Sequence of chain 1.A:
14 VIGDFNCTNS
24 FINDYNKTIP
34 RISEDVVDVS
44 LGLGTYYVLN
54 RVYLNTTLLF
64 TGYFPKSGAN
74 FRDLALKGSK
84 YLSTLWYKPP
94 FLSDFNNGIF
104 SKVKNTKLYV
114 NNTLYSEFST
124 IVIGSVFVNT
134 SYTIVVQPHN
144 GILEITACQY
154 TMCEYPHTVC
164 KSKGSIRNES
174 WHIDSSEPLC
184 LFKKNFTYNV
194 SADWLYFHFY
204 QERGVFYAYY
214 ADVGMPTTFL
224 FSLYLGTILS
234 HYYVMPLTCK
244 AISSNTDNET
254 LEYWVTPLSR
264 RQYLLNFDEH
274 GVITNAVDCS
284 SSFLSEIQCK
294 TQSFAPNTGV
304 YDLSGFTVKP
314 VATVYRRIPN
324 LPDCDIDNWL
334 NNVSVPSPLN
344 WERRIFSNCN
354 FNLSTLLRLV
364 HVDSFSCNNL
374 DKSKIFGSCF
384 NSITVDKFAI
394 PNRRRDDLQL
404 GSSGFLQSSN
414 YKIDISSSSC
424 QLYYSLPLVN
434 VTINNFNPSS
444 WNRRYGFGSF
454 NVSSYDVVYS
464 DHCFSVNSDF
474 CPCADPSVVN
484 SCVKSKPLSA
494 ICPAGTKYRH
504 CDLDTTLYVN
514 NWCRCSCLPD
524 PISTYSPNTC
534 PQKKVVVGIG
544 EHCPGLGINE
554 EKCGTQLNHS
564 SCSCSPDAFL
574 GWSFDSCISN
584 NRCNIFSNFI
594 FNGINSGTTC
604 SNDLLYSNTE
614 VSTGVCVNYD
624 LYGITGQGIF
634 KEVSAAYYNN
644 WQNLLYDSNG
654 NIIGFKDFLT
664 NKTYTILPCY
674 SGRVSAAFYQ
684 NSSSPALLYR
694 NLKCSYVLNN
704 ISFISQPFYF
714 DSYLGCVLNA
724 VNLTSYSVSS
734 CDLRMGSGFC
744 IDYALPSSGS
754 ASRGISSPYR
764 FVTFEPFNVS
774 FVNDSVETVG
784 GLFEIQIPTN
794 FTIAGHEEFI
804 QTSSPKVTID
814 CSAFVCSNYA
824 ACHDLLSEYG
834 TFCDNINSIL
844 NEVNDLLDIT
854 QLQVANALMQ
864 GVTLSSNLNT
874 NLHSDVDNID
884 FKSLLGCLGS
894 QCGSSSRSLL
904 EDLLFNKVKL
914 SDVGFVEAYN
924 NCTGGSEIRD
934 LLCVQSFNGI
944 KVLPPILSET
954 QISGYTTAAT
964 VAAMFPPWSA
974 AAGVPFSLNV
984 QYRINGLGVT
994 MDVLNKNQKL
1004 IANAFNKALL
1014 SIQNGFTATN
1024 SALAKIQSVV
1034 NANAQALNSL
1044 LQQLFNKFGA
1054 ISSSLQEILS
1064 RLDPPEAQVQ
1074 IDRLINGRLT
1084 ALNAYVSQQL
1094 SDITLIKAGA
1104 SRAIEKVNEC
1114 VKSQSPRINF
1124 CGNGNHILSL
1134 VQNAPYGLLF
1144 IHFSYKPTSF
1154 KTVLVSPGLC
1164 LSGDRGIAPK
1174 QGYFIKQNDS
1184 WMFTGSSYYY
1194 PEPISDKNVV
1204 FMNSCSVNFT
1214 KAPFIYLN

This small molecule binds to this protein.
Small molecule (SMILES): CC(=O)N[C@@H]1[C@@H](O)[C@H](O)[C@@H](CO)O[C@H]1O

Binding-site contacts:
Ligand atom N2 contacts residue ASN114 of chain 1.A at 2.9 Å (h-bond).
Ligand atom O5 contacts residue ASN114 of chain 1.A at 2.4 Å (h-bond).
Ligand atom O7 contacts residue ASN114 of chain 1.A at 4.1 Å.
Ligand atom C2 contacts residue ASN114 of chain 1.A at 2.4 Å.
Ligand atom C5 contacts residue ASN114 of chain 1.A at 3.7 Å.
Ligand atom C1 contacts residue ASN114 of chain 1.A at 1.4 Å.
Ligand atom C8 contacts residue VAL113 of chain 1.A at 3.8 Å (hydrophobic).
Ligand atom C7 contacts residue VAL113 of chain 1.A at 4.5 Å (hydrophobic).
Ligand atom C7 contacts residue ASN114 of chain 1.A at 3.7 Å.
Ligand atom N2 contacts residue VAL113 of chain 1.A at 4.0 Å.
Ligand atom C3 contacts residue ASN114 of chain 1.A at 3.8 Å.
Ligand atom C4 contacts residue ASN114 of chain 1.A at 4.2 Å.